Sequence of chain 1.A:
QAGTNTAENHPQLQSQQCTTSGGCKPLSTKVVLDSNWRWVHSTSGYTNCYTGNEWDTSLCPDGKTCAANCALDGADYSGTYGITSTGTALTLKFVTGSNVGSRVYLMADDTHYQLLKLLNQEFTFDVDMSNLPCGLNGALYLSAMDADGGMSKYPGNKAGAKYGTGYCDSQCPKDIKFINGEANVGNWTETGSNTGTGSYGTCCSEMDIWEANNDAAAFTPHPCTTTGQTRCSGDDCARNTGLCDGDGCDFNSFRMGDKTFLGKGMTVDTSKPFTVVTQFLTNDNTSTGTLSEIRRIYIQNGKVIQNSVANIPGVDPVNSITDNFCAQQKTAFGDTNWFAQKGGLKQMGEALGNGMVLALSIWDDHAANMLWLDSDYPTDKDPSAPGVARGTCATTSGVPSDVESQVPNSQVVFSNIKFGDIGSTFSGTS

This protein binds this small molecule.
Small molecule (SMILES): CC(=O)N[C@@H]1[C@@H](O)[C@H](O)[C@@H](CO)O[C@H]1O

Binding-site contacts:
Ligand atom O6 contacts residue LEU282 of chain 1.A at 3.8 Å.
Ligand atom C2 contacts residue ASN286 of chain 1.A at 2.4 Å.
Ligand atom O6 contacts residue ARG296 of chain 1.A at 3.3 Å (salt-bridge).
Ligand atom C7 contacts residue ASN286 of chain 1.A at 3.4 Å.
Ligand atom C8 contacts residue ASN286 of chain 1.A at 4.5 Å.
Ligand atom O7 contacts residue ASN286 of chain 1.A at 3.5 Å (h-bond).
Ligand atom C5 contacts residue ASN286 of chain 1.A at 3.6 Å.
Ligand atom C1 contacts residue ASN286 of chain 1.A at 1.4 Å.
Ligand atom C3 contacts residue ASN286 of chain 1.A at 3.7 Å.
Ligand atom N2 contacts residue ASN286 of chain 1.A at 2.9 Å (h-bond).
Ligand atom O5 contacts residue ASN286 of chain 1.A at 2.3 Å (h-bond).
Ligand atom C4 contacts residue ASN286 of chain 1.A at 4.2 Å.